A protein and the small-molecule ligand that binds it are described below.
Small molecule (SMILES): NC(N)=NCCCC(=O)C(=O)O

Sequence of chain 1.A:
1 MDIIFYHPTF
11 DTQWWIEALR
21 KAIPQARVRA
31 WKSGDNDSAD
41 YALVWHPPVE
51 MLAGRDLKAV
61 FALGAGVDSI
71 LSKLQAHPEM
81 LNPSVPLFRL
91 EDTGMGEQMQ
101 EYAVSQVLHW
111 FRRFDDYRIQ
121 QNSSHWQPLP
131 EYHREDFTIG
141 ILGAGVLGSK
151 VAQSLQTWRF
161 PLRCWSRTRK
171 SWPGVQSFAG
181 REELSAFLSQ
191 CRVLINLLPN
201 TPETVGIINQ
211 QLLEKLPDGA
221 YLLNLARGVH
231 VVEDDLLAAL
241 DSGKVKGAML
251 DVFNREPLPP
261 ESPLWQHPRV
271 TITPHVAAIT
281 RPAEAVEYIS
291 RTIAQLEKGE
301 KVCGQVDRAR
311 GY

Binding-site contacts:
Ligand atom O03 contacts residue GLY64 of chain 1.A at 4.5 Å.
Ligand atom C01 contacts residue HIS275 of chain 1.A at 3.4 Å.
Ligand atom N11 contacts residue TRP45 of chain 1.A at 4.1 Å.
Ligand atom C02 contacts residue ALA65 of chain 1.A at 3.6 Å (hydrophobic).
Ligand atom C05 contacts residue HIS275 of chain 1.A at 3.5 Å.
Ligand atom N10 contacts residue TRP45 of chain 1.A at 3.9 Å.
Ligand atom C07 contacts residue TRP45 of chain 1.A at 4.3 Å (hydrophobic).
Ligand atom C05 contacts residue NAP1 of chain 1.F at 4.3 Å.
Ligand atom O03 contacts residue GLY66 of chain 1.A at 3.2 Å (h-bond).
Ligand atom C09 contacts residue TRP45 of chain 1.A at 4.0 Å (hydrophobic).
Ligand atom C01 contacts residue ALA278 of chain 1.A at 4.4 Å (hydrophobic).
Ligand atom C02 contacts residue ARG227 of chain 1.A at 3.8 Å.
Ligand atom C02 contacts residue GLY64 of chain 1.A at 4.4 Å.
Ligand atom C01 contacts residue ARG227 of chain 1.A at 4.0 Å.
Ligand atom O04 contacts residue ALA65 of chain 1.A at 3.1 Å (h-bond).
Ligand atom O03 contacts residue ARG227 of chain 1.A at 3.0 Å (salt-bridge).
Ligand atom O12 contacts residue HIS275 of chain 1.A at 2.6 Å (h-bond).
Ligand atom O04 contacts residue GLY66 of chain 1.A at 4.3 Å.
Ligand atom O12 contacts residue ARG227 of chain 1.A at 2.9 Å (salt-bridge).
Ligand atom O03 contacts residue NAP1 of chain 1.F at 3.6 Å.
Ligand atom O04 contacts residue MET95 of chain 1.A at 4.4 Å.
Ligand atom C07 contacts residue HIS275 of chain 1.A at 3.5 Å.
Ligand atom C02 contacts residue NAP1 of chain 1.F at 3.9 Å.
Ligand atom C01 contacts residue NAP1 of chain 1.F at 3.7 Å.
Ligand atom N08 contacts residue TRP45 of chain 1.A at 4.1 Å.
Ligand atom C05 contacts residue ALA278 of chain 1.A at 4.1 Å (hydrophobic).
Ligand atom O03 contacts residue ALA65 of chain 1.A at 3.4 Å (h-bond).
Ligand atom O04 contacts residue GLY64 of chain 1.A at 3.4 Å.
Ligand atom N11 contacts residue HIS46 of chain 1.A at 3.7 Å.
Ligand atom N08 contacts residue HIS275 of chain 1.A at 4.1 Å.
Ligand atom O12 contacts residue NAP1 of chain 1.F at 3.1 Å.
Ligand atom C02 contacts residue GLY66 of chain 1.A at 4.1 Å.
Ligand atom C06 contacts residue HIS275 of chain 1.A at 4.0 Å.
Ligand atom C09 contacts residue HIS46 of chain 1.A at 4.5 Å.